A small-molecule ligand and the protein it binds are described below.
Small molecule (SMILES): CC(=O)N[C@H]1[C@H](O[C@H]2[C@H](O)[C@@H](NC(C)=O)CO[C@@H]2CO)O[C@H](CO)[C@@H](O)[C@@H]1O

Binding-site contacts:
Ligand atom C7 contacts residue PRO27 of chain 1.A at 4.2 Å (hydrophobic).
Ligand atom O7 contacts residue PRO28 of chain 1.A at 4.3 Å.
Ligand atom C7 contacts residue PRO28 of chain 1.A at 3.5 Å (hydrophobic).
Ligand atom C8 contacts residue PRO28 of chain 1.A at 3.1 Å (hydrophobic).
Ligand atom O7 contacts residue PRO27 of chain 1.A at 3.5 Å.
Ligand atom C8 contacts residue VAL29 of chain 1.A at 4.4 Å (hydrophobic).
Ligand atom N2 contacts residue ASN30 of chain 1.A at 3.8 Å.
Ligand atom C2 contacts residue ASN30 of chain 1.A at 3.9 Å.
Ligand atom C8 contacts residue ASN23 of chain 1.A at 3.8 Å.
Ligand atom O3 contacts residue PRO27 of chain 1.A at 4.1 Å.
Ligand atom C8 contacts residue PRO27 of chain 1.A at 4.4 Å (hydrophobic).
Ligand atom N2 contacts residue PRO28 of chain 1.A at 3.7 Å.
Ligand atom C1 contacts residue ASN30 of chain 1.A at 3.0 Å.
Ligand atom O3 contacts residue PRO28 of chain 1.A at 4.2 Å.
Ligand atom O5 contacts residue ASN30 of chain 1.A at 3.9 Å.

Sequence of chain 1.A:
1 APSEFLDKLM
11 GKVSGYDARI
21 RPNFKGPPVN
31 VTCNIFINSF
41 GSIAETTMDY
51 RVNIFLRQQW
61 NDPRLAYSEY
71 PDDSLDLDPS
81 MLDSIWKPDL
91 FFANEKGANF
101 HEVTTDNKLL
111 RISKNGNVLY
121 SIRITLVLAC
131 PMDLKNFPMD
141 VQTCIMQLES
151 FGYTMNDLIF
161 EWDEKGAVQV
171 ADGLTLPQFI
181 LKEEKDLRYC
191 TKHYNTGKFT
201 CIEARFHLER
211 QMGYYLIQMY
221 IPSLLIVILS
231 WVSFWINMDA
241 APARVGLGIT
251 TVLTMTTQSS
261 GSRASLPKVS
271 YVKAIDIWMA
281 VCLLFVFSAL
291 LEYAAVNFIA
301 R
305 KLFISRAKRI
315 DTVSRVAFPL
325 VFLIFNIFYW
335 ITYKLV